A small-molecule ligand and the protein it binds are described below.
Small molecule (SMILES): CC(=O)N[C@@H]1[C@@H](O)[C@H](O)[C@@H](CO)O[C@H]1O

Sequence of chain 1.A:
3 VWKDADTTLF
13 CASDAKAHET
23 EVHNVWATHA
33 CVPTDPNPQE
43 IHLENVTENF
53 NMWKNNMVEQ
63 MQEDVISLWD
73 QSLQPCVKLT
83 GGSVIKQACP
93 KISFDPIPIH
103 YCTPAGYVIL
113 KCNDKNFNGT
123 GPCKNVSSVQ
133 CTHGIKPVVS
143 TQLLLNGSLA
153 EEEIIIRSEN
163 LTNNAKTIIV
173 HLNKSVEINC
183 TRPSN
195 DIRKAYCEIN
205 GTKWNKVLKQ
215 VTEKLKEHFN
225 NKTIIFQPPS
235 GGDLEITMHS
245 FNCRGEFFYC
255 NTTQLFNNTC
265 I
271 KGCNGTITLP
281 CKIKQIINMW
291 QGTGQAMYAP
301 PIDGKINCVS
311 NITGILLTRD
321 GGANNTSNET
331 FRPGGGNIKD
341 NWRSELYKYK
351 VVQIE

Binding-site contacts:
Ligand atom C8 contacts residue ASN246 of chain 1.A at 3.3 Å.
Ligand atom C7 contacts residue SER310 of chain 1.A at 4.2 Å.
Ligand atom O3 contacts residue CYS308 of chain 1.A at 3.9 Å.
Ligand atom O5 contacts residue ASN148 of chain 1.A at 2.2 Å (h-bond).
Ligand atom O7 contacts residue PRO98 of chain 1.A at 3.3 Å.
Ligand atom C4 contacts residue VAL309 of chain 1.A at 3.7 Å (hydrophobic).
Ligand atom C3 contacts residue CYS308 of chain 1.A at 4.1 Å (hydrophobic).
Ligand atom C5 contacts residue VAL309 of chain 1.A at 3.1 Å (hydrophobic).
Ligand atom N2 contacts residue SER310 of chain 1.A at 3.2 Å (h-bond).
Ligand atom C1 contacts residue ASN148 of chain 1.A at 1.4 Å.
Ligand atom O4 contacts residue VAL309 of chain 1.A at 3.9 Å.
Ligand atom N2 contacts residue ASN148 of chain 1.A at 3.0 Å (h-bond).
Ligand atom O7 contacts residue ASN246 of chain 1.A at 4.1 Å.
Ligand atom C2 contacts residue VAL309 of chain 1.A at 4.2 Å (hydrophobic).
Ligand atom O5 contacts residue LYS138 of chain 1.A at 3.8 Å.
Ligand atom O6 contacts residue VAL309 of chain 1.A at 4.1 Å.
Ligand atom C7 contacts residue PRO98 of chain 1.A at 4.2 Å (hydrophobic).
Ligand atom O3 contacts residue ASP97 of chain 1.A at 2.9 Å (salt-bridge).
Ligand atom O4 contacts residue ASP97 of chain 1.A at 3.7 Å.
Ligand atom C3 contacts residue VAL309 of chain 1.A at 3.6 Å (hydrophobic).
Ligand atom C7 contacts residue ASN148 of chain 1.A at 4.0 Å.
Ligand atom C8 contacts residue VAL140 of chain 1.A at 4.0 Å (hydrophobic).
Ligand atom C4 contacts residue ASP97 of chain 1.A at 3.5 Å.
Ligand atom C3 contacts residue ASP97 of chain 1.A at 3.7 Å.
Ligand atom O5 contacts residue VAL309 of chain 1.A at 3.8 Å.
Ligand atom C1 contacts residue SER310 of chain 1.A at 3.6 Å.
Ligand atom C2 contacts residue SER310 of chain 1.A at 3.8 Å.
Ligand atom O3 contacts residue ARG248 of chain 1.A at 4.3 Å.
Ligand atom C1 contacts residue VAL309 of chain 1.A at 3.7 Å (hydrophobic).
Ligand atom C2 contacts residue ASP97 of chain 1.A at 4.3 Å.
Ligand atom C4 contacts residue ASN148 of chain 1.A at 4.1 Å.
Ligand atom C7 contacts residue ASN246 of chain 1.A at 3.9 Å.
Ligand atom C5 contacts residue ASN148 of chain 1.A at 3.6 Å.
Ligand atom C3 contacts residue ASN148 of chain 1.A at 3.8 Å.
Ligand atom C8 contacts residue SER310 of chain 1.A at 4.2 Å.
Ligand atom C8 contacts residue LEU147 of chain 1.A at 4.2 Å (hydrophobic).
Ligand atom O4 contacts residue ARG248 of chain 1.A at 3.2 Å (salt-bridge).
Ligand atom C3 contacts residue SER310 of chain 1.A at 4.1 Å.
Ligand atom C6 contacts residue VAL309 of chain 1.A at 4.0 Å (hydrophobic).
Ligand atom C2 contacts residue ASN148 of chain 1.A at 2.4 Å.